Sequence of chain 1.B:
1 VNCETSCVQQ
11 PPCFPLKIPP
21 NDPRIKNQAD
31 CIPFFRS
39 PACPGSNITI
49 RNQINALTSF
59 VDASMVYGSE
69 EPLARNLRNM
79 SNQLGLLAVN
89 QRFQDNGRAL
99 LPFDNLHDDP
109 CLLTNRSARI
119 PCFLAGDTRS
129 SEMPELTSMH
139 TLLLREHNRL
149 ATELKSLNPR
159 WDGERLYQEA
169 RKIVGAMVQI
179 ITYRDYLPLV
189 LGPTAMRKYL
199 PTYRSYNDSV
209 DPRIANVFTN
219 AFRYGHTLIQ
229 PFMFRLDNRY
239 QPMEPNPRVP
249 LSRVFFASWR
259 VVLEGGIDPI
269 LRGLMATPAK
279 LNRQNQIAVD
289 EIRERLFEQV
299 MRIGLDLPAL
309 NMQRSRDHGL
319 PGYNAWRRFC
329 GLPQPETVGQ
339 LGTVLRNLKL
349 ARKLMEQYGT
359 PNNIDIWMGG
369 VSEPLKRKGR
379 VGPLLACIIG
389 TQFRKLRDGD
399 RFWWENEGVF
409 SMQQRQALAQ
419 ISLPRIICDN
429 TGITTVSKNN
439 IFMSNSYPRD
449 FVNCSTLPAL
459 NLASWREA

Binding-site contacts:
Ligand atom O7 contacts residue ALA86 of chain 1.B at 3.4 Å.
Ligand atom C8 contacts residue GLN89 of chain 1.B at 3.6 Å.
Ligand atom C2 contacts residue GLN89 of chain 1.B at 4.2 Å.
Ligand atom O7 contacts residue ASN77 of chain 1.B at 3.4 Å (h-bond).
Ligand atom C8 contacts residue VAL87 of chain 1.B at 4.5 Å (hydrophobic).
Ligand atom O7 contacts residue GLN89 of chain 1.B at 3.3 Å (h-bond).
Ligand atom C7 contacts residue VAL87 of chain 1.B at 4.2 Å (hydrophobic).
Ligand atom O5 contacts residue ASN77 of chain 1.B at 2.4 Å (h-bond).
Ligand atom C6 contacts residue LEU82 of chain 1.B at 4.4 Å (hydrophobic).
Ligand atom C7 contacts residue GLN89 of chain 1.B at 3.2 Å.
Ligand atom C7 contacts residue ALA86 of chain 1.B at 4.3 Å (hydrophobic).
Ligand atom C3 contacts residue GLN89 of chain 1.B at 4.3 Å.
Ligand atom O5 contacts residue ASN80 of chain 1.B at 3.1 Å (h-bond).
Ligand atom C8 contacts residue ALA86 of chain 1.B at 4.1 Å (hydrophobic).
Ligand atom C4 contacts residue ASN77 of chain 1.B at 4.2 Å.
Ligand atom C1 contacts residue ASN80 of chain 1.B at 3.6 Å.
Ligand atom C7 contacts residue ASN77 of chain 1.B at 3.4 Å.
Ligand atom O7 contacts residue VAL87 of chain 1.B at 3.1 Å (h-bond).
Ligand atom O3 contacts residue GLN89 of chain 1.B at 3.2 Å (h-bond).
Ligand atom C3 contacts residue ASN77 of chain 1.B at 3.8 Å.
Ligand atom C5 contacts residue ASN77 of chain 1.B at 3.7 Å.
Ligand atom O5 contacts residue LEU84 of chain 1.B at 4.0 Å.
Ligand atom C1 contacts residue ASN77 of chain 1.B at 1.5 Å.
Ligand atom O6 contacts residue LEU84 of chain 1.B at 3.8 Å.
Ligand atom C6 contacts residue LEU84 of chain 1.B at 4.5 Å (hydrophobic).
Ligand atom N2 contacts residue GLN89 of chain 1.B at 3.7 Å.
Ligand atom N2 contacts residue ASN77 of chain 1.B at 3.0 Å (h-bond).
Ligand atom C2 contacts residue ASN77 of chain 1.B at 2.5 Å.
Ligand atom C5 contacts residue ASN80 of chain 1.B at 3.6 Å.
Ligand atom C6 contacts residue ASN80 of chain 1.B at 3.9 Å.

The protein below binds the small molecule below.
Small molecule (SMILES): CC(=O)N[C@@H]1[C@@H](O)[C@H](O)[C@@H](CO)O[C@H]1O